Sequence of chain 1.A:
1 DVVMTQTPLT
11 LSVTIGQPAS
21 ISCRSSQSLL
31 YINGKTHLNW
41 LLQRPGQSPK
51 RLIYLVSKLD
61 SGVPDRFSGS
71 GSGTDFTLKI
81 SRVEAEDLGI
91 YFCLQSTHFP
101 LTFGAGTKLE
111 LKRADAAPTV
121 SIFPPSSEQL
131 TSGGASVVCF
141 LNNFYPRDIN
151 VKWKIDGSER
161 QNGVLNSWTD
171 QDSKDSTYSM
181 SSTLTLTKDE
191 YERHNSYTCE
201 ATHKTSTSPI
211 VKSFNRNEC

Binding-site contacts:
Ligand atom C9 contacts residue TYR33 of chain 2.D at 3.6 Å (hydrophobic).
Ligand atom C6 contacts residue VAL106 of chain 2.D at 3.6 Å (hydrophobic).
Ligand atom N15 contacts residue PHE99 of chain 2.C at 4.0 Å.
Ligand atom C12 contacts residue TYR99 of chain 2.D at 3.9 Å (hydrophobic).
Ligand atom C6 contacts residue LEU94 of chain 2.C at 3.6 Å (hydrophobic).
Ligand atom C2 contacts residue ASN35 of chain 2.D at 3.5 Å.
Ligand atom O26 contacts residue ASN39 of chain 2.C at 4.0 Å.
Ligand atom C10 contacts residue ASN35 of chain 2.D at 3.8 Å.
Ligand atom O22 contacts residue TYR33 of chain 2.D at 2.9 Å (h-bond).
Ligand atom C9 contacts residue PHE99 of chain 2.C at 3.9 Å (hydrophobic).
Ligand atom O25 contacts residue LEU41 of chain 2.C at 3.8 Å.
Ligand atom C16 contacts residue ILE32 of chain 1.A at 3.9 Å (hydrophobic).
Ligand atom C23 contacts residue ILE32 of chain 1.A at 3.6 Å (hydrophobic).
Ligand atom O25 contacts residue LEU94 of chain 2.C at 3.6 Å.
Ligand atom C1 contacts residue VAL97 of chain 2.D at 3.9 Å (hydrophobic).
Ligand atom C1 contacts residue MET37 of chain 2.D at 3.8 Å (hydrophobic).
Ligand atom O22 contacts residue TYR101 of chain 2.D at 3.7 Å.
Ligand atom O25 contacts residue VAL106 of chain 2.D at 3.7 Å.
Ligand atom C2 contacts residue LEU101 of chain 2.C at 3.8 Å (hydrophobic).
Ligand atom C17 contacts residue TYR33 of chain 2.D at 3.7 Å (hydrophobic).
Ligand atom C3 contacts residue LEU101 of chain 2.C at 3.8 Å (hydrophobic).
Ligand atom C13 contacts residue PHE99 of chain 2.C at 3.9 Å (hydrophobic).
Ligand atom C20 contacts residue TYR33 of chain 2.D at 3.7 Å (hydrophobic).
Ligand atom N15 contacts residue TYR33 of chain 2.D at 3.7 Å.
Ligand atom O26 contacts residue ARG51 of chain 2.C at 3.4 Å.
Ligand atom C14 contacts residue PHE99 of chain 2.C at 3.7 Å (hydrophobic).
Ligand atom O25 contacts residue TRP108 of chain 2.D at 3.3 Å (h-bond).
Ligand atom C8 contacts residue TYR99 of chain 2.D at 3.5 Å (hydrophobic).
Ligand atom C1 contacts residue VAL106 of chain 2.D at 3.6 Å (hydrophobic).
Ligand atom C7 contacts residue LEU101 of chain 2.C at 4.0 Å (hydrophobic).
Ligand atom C7 contacts residue TYR99 of chain 2.D at 3.9 Å (hydrophobic).
Ligand atom C11 contacts residue TYR99 of chain 2.D at 3.7 Å (hydrophobic).
Ligand atom C7 contacts residue ASN35 of chain 2.D at 3.5 Å.
Ligand atom C14 contacts residue TYR33 of chain 2.D at 3.8 Å (hydrophobic).
Ligand atom N24 contacts residue VAL106 of chain 2.D at 3.7 Å.
Ligand atom O26 contacts residue VAL106 of chain 2.D at 3.7 Å.
Ligand atom C23 contacts residue TYR33 of chain 2.D at 3.6 Å (hydrophobic).
Ligand atom N24 contacts residue LEU94 of chain 2.C at 3.3 Å.
Ligand atom C5 contacts residue LEU94 of chain 2.C at 4.0 Å (hydrophobic).
Ligand atom O26 contacts residue LEU94 of chain 2.C at 3.4 Å.

Sequence of chain 2.C:
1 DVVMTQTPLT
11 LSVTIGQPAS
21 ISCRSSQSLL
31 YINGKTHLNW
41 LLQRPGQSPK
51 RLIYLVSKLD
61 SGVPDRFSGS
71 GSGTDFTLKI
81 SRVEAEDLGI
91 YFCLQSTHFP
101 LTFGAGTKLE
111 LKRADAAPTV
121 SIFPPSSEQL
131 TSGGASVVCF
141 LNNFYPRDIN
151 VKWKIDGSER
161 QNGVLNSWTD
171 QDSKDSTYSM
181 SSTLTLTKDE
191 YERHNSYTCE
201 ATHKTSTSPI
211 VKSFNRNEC

Sequence of chain 2.D:
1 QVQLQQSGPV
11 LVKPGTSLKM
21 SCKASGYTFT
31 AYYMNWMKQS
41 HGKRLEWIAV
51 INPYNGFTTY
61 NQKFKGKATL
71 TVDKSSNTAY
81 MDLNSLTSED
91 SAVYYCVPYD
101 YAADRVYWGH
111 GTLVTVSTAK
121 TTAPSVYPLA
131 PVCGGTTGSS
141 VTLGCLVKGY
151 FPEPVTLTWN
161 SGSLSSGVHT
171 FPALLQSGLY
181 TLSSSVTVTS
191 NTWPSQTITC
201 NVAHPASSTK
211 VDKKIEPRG

A protein and the small-molecule ligand that binds it are described below.
Small molecule (SMILES): CN(CCCCC(=O)O)c1ccc(/C=C/c2ccc([N+](=O)[O-])cc2)cc1